The protein below binds the small molecule below.
Small molecule (SMILES): CC(=O)N[C@@H]1[C@@H](O)[C@H](O)[C@@H](CO)O[C@H]1O

Binding-site contacts:
Ligand atom O5 contacts residue ALA150 of chain 3.B at 4.0 Å.
Ligand atom C1 contacts residue THR156 of chain 3.B at 4.2 Å.
Ligand atom C6 contacts residue ALA150 of chain 3.B at 3.7 Å (hydrophobic).
Ligand atom C5 contacts residue ASN154 of chain 3.B at 3.8 Å.
Ligand atom C1 contacts residue ALA150 of chain 3.B at 4.4 Å (hydrophobic).
Ligand atom O7 contacts residue ASN154 of chain 3.B at 3.9 Å.
Ligand atom N2 contacts residue ASN154 of chain 3.B at 2.6 Å (h-bond).
Ligand atom C8 contacts residue ASN154 of chain 3.B at 4.4 Å.
Ligand atom C4 contacts residue ASN154 of chain 3.B at 4.2 Å.
Ligand atom C2 contacts residue ASN154 of chain 3.B at 2.3 Å.
Ligand atom O6 contacts residue ALA150 of chain 3.B at 3.5 Å.
Ligand atom N2 contacts residue THR156 of chain 3.B at 4.4 Å.
Ligand atom C1 contacts residue ASN154 of chain 3.B at 1.5 Å.
Ligand atom C3 contacts residue ASN154 of chain 3.B at 3.7 Å.
Ligand atom O6 contacts residue ASP147 of chain 3.B at 3.0 Å (salt-bridge).
Ligand atom O6 contacts residue SER151 of chain 3.B at 4.1 Å.
Ligand atom C6 contacts residue ASP147 of chain 3.B at 4.3 Å.
Ligand atom O5 contacts residue ASN154 of chain 3.B at 2.6 Å (h-bond).
Ligand atom C7 contacts residue ASN154 of chain 3.B at 3.5 Å.

Sequence of chain 3.B:
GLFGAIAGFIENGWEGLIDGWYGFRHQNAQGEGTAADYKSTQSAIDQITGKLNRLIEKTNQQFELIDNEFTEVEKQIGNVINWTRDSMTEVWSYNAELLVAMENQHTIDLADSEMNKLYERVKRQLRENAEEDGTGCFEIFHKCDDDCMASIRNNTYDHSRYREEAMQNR